Sequence of chain 1.A:
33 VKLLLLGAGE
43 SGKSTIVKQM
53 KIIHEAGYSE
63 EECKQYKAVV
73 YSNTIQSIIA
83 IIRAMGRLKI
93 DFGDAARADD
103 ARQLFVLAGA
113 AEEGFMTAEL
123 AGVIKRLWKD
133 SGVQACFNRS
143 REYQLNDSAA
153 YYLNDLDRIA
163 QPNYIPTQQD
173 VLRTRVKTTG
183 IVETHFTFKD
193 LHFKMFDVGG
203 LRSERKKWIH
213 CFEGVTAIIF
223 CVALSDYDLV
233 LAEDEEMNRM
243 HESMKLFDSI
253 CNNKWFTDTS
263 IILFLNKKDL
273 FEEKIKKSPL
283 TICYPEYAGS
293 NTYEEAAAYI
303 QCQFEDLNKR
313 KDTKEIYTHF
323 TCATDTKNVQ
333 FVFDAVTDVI

Binding-site contacts:
Ligand atom N7 contacts residue ALA325 of chain 1.A at 3.3 Å.
Ligand atom C6 contacts residue ASP271 of chain 1.A at 3.6 Å.
Ligand atom O6 contacts residue ASN268 of chain 1.A at 3.5 Å (h-bond).
Ligand atom O6 contacts residue LYS269 of chain 1.A at 3.3 Å.
Ligand atom O1B contacts residue SER43 of chain 1.A at 3.2 Å (h-bond).
Ligand atom N1 contacts residue THR326 of chain 1.A at 3.5 Å (h-bond).
Ligand atom O3B contacts residue GLU42 of chain 1.A at 2.9 Å (salt-bridge).
Ligand atom C2' contacts residue THR47 of chain 1.A at 3.6 Å.
Ligand atom O3' contacts residue ARG175 of chain 1.A at 2.9 Å (salt-bridge).
Ligand atom O6 contacts residue ASP271 of chain 1.A at 3.5 Å (salt-bridge).
Ligand atom O2B contacts residue SER46 of chain 1.A at 2.8 Å (h-bond).
Ligand atom O3A contacts residue GLU42 of chain 1.A at 3.4 Å.
Ligand atom C2 contacts residue THR326 of chain 1.A at 3.6 Å.
Ligand atom O1A contacts residue SER46 of chain 1.A at 3.2 Å (h-bond).
Ligand atom O1A contacts residue THR47 of chain 1.A at 2.9 Å (h-bond).
Ligand atom N7 contacts residue ASN268 of chain 1.A at 3.4 Å (h-bond).
Ligand atom O3' contacts residue THR176 of chain 1.A at 3.5 Å (h-bond).
Ligand atom O2G contacts residue MG1 of chain 1.B at 2.2 Å.
Ligand atom O1B contacts residue GLY44 of chain 1.A at 3.3 Å (h-bond).
Ligand atom PB contacts residue MG1 of chain 1.B at 3.4 Å.
Ligand atom N2 contacts residue ARG175 of chain 1.A at 3.5 Å (salt-bridge).
Ligand atom O3G contacts residue GLY41 of chain 1.A at 3.5 Å.
Ligand atom O3A contacts residue GLY44 of chain 1.A at 3.3 Å (h-bond).
Ligand atom O6 contacts residue ALA325 of chain 1.A at 3.0 Å (h-bond).
Ligand atom O3B contacts residue MG1 of chain 1.B at 3.6 Å.
Ligand atom O4' contacts residue ASP149 of chain 1.A at 3.1 Å (salt-bridge).
Ligand atom O3G contacts residue LYS45 of chain 1.A at 3.0 Å (salt-bridge).
Ligand atom O1A contacts residue GLY44 of chain 1.A at 3.5 Å.
Ligand atom PG contacts residue MG1 of chain 1.B at 3.5 Å.
Ligand atom N1 contacts residue ASP271 of chain 1.A at 2.9 Å (salt-bridge).
Ligand atom O3' contacts residue SER150 of chain 1.A at 3.2 Å (h-bond).
Ligand atom N2 contacts residue ASP271 of chain 1.A at 3.0 Å (salt-bridge).
Ligand atom O3' contacts residue ARG177 of chain 1.A at 3.1 Å.
Ligand atom O2G contacts residue THR180 of chain 1.A at 3.0 Å (h-bond).
Ligand atom O1B contacts residue LYS45 of chain 1.A at 2.9 Å (salt-bridge).
Ligand atom O6 contacts residue CYS324 of chain 1.A at 3.3 Å.
Ligand atom O2B contacts residue MG1 of chain 1.B at 2.4 Å.
Ligand atom O2' contacts residue LEU174 of chain 1.A at 2.9 Å (h-bond).
Ligand atom O3G contacts residue GLY202 of chain 1.A at 2.7 Å (h-bond).
Ligand atom O2' contacts residue ARG175 of chain 1.A at 3.2 Å (salt-bridge).

The small molecule below binds the protein below.
Small molecule (SMILES): Nc1nc2c(ncn2[C@@H]2O[C@H](CO[P](=O)(O)O[P](=O)(O)OP(O)(O)=S)[C@@H](O)[C@H]2O)c(=O)[nH]1